Binding-site contacts:
Ligand atom C2 contacts residue ASN12 of chain 29.A at 3.5 Å.
Ligand atom O7 contacts residue ASN12 of chain 29.A at 4.2 Å.
Ligand atom N2 contacts residue ASN12 of chain 29.A at 4.0 Å.
Ligand atom C7 contacts residue ASN12 of chain 29.A at 4.3 Å.
Ligand atom O5 contacts residue ASN12 of chain 29.A at 2.5 Å (h-bond).
Ligand atom C1 contacts residue ASN12 of chain 29.A at 2.1 Å.
Ligand atom C5 contacts residue ASN12 of chain 29.A at 3.9 Å.

A small-molecule ligand and the protein it binds are described below.
Small molecule (SMILES): CC(=O)N[C@H]1[C@H](O[C@H]2[C@H](O)[C@@H](NC(C)=O)CO[C@@H]2CO)O[C@H](CO)[C@@H](O)[C@@H]1O

Sequence of chain 29.A:
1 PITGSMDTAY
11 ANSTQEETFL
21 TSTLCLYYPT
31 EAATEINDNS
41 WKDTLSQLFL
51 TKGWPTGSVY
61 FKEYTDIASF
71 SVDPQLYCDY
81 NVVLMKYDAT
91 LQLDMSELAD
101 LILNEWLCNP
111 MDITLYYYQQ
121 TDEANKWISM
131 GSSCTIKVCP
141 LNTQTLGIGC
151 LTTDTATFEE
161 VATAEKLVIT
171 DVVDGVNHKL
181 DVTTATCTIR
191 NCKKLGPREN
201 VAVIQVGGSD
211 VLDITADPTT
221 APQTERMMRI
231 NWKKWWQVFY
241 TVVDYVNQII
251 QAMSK